This protein binds this small molecule.
Small molecule (SMILES): CC(=O)N[C@@H]1[C@@H](O)[C@H](O)[C@@H](CO)O[C@H]1O

Sequence of chain 1.A:
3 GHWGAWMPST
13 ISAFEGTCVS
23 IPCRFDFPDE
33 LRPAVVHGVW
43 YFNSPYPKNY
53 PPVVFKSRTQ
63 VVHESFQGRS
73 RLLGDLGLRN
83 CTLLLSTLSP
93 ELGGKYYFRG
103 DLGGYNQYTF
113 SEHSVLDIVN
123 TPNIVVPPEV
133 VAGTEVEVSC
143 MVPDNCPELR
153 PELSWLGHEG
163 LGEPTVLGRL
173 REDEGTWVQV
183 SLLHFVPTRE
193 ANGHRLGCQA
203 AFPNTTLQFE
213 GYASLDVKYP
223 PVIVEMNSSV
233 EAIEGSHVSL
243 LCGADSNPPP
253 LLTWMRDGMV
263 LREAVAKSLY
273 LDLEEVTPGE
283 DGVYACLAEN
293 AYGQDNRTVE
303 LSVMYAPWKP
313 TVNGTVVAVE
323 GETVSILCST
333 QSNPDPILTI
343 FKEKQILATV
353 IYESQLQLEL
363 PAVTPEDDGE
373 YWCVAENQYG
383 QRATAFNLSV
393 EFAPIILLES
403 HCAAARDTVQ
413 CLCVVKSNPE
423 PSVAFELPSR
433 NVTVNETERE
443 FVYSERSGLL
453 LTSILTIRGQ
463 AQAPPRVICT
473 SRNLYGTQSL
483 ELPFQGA

Binding-site contacts:
Ligand atom C4 contacts residue ASN298 of chain 1.A at 4.3 Å.
Ligand atom O5 contacts residue ASN298 of chain 1.A at 2.5 Å (h-bond).
Ligand atom N2 contacts residue ASN298 of chain 1.A at 2.9 Å (h-bond).
Ligand atom C5 contacts residue ASN298 of chain 1.A at 3.7 Å.
Ligand atom C3 contacts residue ASN298 of chain 1.A at 3.9 Å.
Ligand atom C7 contacts residue ASN298 of chain 1.A at 3.3 Å.
Ligand atom C1 contacts residue ASN298 of chain 1.A at 1.5 Å.
Ligand atom O7 contacts residue LEU289 of chain 1.A at 3.9 Å.
Ligand atom C2 contacts residue ASN298 of chain 1.A at 2.5 Å.
Ligand atom C8 contacts residue ASN298 of chain 1.A at 4.4 Å.
Ligand atom O7 contacts residue ASN298 of chain 1.A at 3.4 Å (h-bond).